Binding-site contacts:
Ligand atom O1 contacts residue ASP338 of chain 1.A at 4.3 Å.
Ligand atom O2 contacts residue SER336 of chain 1.A at 3.5 Å (h-bond).
Ligand atom C2 contacts residue TRP288 of chain 1.B at 3.6 Å (hydrophobic).
Ligand atom O1 contacts residue THR337 of chain 1.A at 3.3 Å (h-bond).
Ligand atom O3 contacts residue THR337 of chain 1.A at 4.3 Å.
Ligand atom O2 contacts residue THR337 of chain 1.A at 4.4 Å.
Ligand atom O3 contacts residue ASP338 of chain 1.A at 3.8 Å.
Ligand atom C2 contacts residue ASP338 of chain 1.A at 3.9 Å.
Ligand atom C1 contacts residue TYR279 of chain 1.B at 4.4 Å (hydrophobic).
Ligand atom C1 contacts residue TRP288 of chain 1.B at 4.0 Å (hydrophobic).
Ligand atom C2 contacts residue TYR279 of chain 1.B at 4.2 Å (hydrophobic).
Ligand atom O1 contacts residue TYR279 of chain 1.B at 4.0 Å.
Ligand atom O1 contacts residue TRP288 of chain 1.B at 4.5 Å.
Ligand atom O3 contacts residue TRP288 of chain 1.B at 3.6 Å.
Ligand atom O4 contacts residue TRP288 of chain 1.B at 2.8 Å (h-bond).
Ligand atom O4 contacts residue SER289 of chain 1.B at 3.9 Å.
Ligand atom C1 contacts residue ASP338 of chain 1.A at 4.0 Å.
Ligand atom C1 contacts residue THR337 of chain 1.A at 3.9 Å.
Ligand atom O4 contacts residue LEU290 of chain 1.B at 4.4 Å.
Ligand atom O2 contacts residue TYR279 of chain 1.B at 3.9 Å.
Ligand atom O1 contacts residue SER336 of chain 1.A at 3.7 Å.
Ligand atom O4 contacts residue ASP338 of chain 1.A at 3.6 Å.
Ligand atom C2 contacts residue SER336 of chain 1.A at 4.5 Å.

Sequence of chain 1.B:
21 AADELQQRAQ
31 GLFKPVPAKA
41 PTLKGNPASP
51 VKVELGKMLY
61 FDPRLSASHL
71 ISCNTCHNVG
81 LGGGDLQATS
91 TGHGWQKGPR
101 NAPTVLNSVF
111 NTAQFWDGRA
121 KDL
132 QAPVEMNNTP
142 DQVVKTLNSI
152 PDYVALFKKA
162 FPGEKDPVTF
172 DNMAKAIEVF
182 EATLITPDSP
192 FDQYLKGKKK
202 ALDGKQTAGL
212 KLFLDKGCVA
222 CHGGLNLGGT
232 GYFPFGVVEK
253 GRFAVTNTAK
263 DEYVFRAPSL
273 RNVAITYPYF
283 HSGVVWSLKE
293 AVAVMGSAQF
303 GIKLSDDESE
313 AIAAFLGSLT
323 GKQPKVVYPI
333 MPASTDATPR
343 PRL

The small molecule below binds the protein below.
Small molecule (SMILES): O=C([O-])C(=O)[O-]

Sequence of chain 1.A:
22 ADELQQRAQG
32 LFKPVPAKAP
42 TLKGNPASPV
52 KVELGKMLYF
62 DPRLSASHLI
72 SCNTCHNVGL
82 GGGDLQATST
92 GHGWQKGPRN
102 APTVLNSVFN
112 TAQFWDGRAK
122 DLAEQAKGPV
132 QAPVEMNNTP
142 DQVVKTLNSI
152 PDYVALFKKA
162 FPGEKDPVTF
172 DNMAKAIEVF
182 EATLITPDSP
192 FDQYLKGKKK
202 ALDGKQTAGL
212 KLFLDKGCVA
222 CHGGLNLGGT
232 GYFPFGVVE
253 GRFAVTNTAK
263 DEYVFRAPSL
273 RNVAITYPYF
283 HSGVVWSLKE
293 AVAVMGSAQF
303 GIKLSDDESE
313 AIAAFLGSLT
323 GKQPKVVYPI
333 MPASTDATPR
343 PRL